Binding-site contacts:
Ligand atom C5 contacts residue THR45 of chain 1.C at 3.2 Å.
Ligand atom OP1 contacts residue ASN55 of chain 1.D at 3.4 Å (h-bond).
Ligand atom N6 contacts residue THR91 of chain 1.D at 3.4 Å (h-bond).
Ligand atom O3' contacts residue ARG49 of chain 1.D at 3.0 Å (salt-bridge).
Ligand atom OP2 contacts residue LYS89 of chain 1.D at 3.4 Å (salt-bridge).
Ligand atom C2 contacts residue SER47 of chain 1.C at 3.2 Å.
Ligand atom OP2 contacts residue ASN55 of chain 1.D at 3.5 Å (h-bond).
Ligand atom C6 contacts residue TYR85 of chain 1.C at 3.7 Å (hydrophobic).
Ligand atom OP2 contacts residue SER51 of chain 1.D at 3.5 Å (h-bond).
Ligand atom N7 contacts residue THR45 of chain 1.C at 2.5 Å (h-bond).
Ligand atom OP1 contacts residue SER52 of chain 1.D at 2.9 Å (h-bond).
Ligand atom OP2 contacts residue LYS57 of chain 1.D at 2.6 Å (salt-bridge).
Ligand atom O2' contacts residue GLU63 of chain 1.C at 3.6 Å.
Ligand atom OP2 contacts residue TYR85 of chain 1.C at 2.9 Å (h-bond).
Ligand atom N1 contacts residue THR59 of chain 1.C at 3.5 Å.
Ligand atom O5' contacts residue LYS57 of chain 1.D at 3.1 Å (salt-bridge).
Ligand atom OP1 contacts residue LYS57 of chain 1.D at 2.8 Å.
Ligand atom C6 contacts residue THR45 of chain 1.C at 3.5 Å.
Ligand atom OP2 contacts residue LYS43 of chain 1.C at 3.0 Å (salt-bridge).
Ligand atom C5' contacts residue TYR85 of chain 1.C at 3.7 Å (hydrophobic).
Ligand atom N6 contacts residue THR59 of chain 1.C at 2.9 Å (h-bond).
Ligand atom OP1 contacts residue ARG49 of chain 1.D at 2.5 Å (salt-bridge).
Ligand atom O5' contacts residue ARG49 of chain 1.D at 3.6 Å (salt-bridge).
Ligand atom N7 contacts residue TYR85 of chain 1.C at 3.6 Å.
Ligand atom N6 contacts residue THR45 of chain 1.C at 2.9 Å (h-bond).
Ligand atom P contacts residue LYS57 of chain 1.D at 3.2 Å.
Ligand atom P contacts residue LYS89 of chain 1.D at 3.4 Å.
Ligand atom P contacts residue ARG49 of chain 1.D at 3.2 Å.
Ligand atom OP1 contacts residue SER51 of chain 1.D at 2.8 Å (h-bond).
Ligand atom OP2 contacts residue LYS57 of chain 1.D at 3.2 Å (salt-bridge).
Ligand atom N1 contacts residue SER47 of chain 1.C at 2.8 Å (h-bond).
Ligand atom O3' contacts residue SER51 of chain 1.D at 3.4 Å.
Ligand atom C5' contacts residue ARG49 of chain 1.D at 3.1 Å.
Ligand atom OP1 contacts residue LYS89 of chain 1.D at 3.3 Å (salt-bridge).
Ligand atom C8 contacts residue TYR85 of chain 1.C at 3.7 Å (hydrophobic).
Ligand atom N7 contacts residue LYS61 of chain 1.C at 3.5 Å.
Ligand atom C8 contacts residue THR45 of chain 1.C at 3.6 Å.
Ligand atom OP2 contacts residue LYS89 of chain 1.D at 3.5 Å (salt-bridge).
Ligand atom P contacts residue SER51 of chain 1.D at 3.4 Å.
Ligand atom C5 contacts residue TYR85 of chain 1.C at 3.7 Å (hydrophobic).

A small-molecule ligand and the protein it binds are described below.
Small molecule (SMILES): Nc1ccn([C@@H]2O[C@H](CO[P](=O)(O)O[C@H]3[C@@H](O)[C@H](n4cnc5c(N)ncnc54)O[C@@H]3CO[P](=O)(O)O[C@H]3[C@@H](O)[C@H](n4cnc5c(=O)nc(N)[nH]c54)O[C@@H]3CO[P](=O)(O)O[C@H]3[C@@H](O)[C@H](n4cnc5c(N)ncnc54)O[C@@H]3CO[P](=O)(O)O[C@H]3[C@@H](O)[C@H](n4cnc5c(N)ncnc54)O[C@@H]3CO[P](=O)(O)O[C@H]3[C@@H](O)[C@H](n4ccc(=O)[nH]c4=O)O[C@@H]3CO[P](=O)(O)O[C@H]3[C@@H](O)[C@H](n4ccc(N)nc4=O)O[C@@H]3CO[P](=O)(O)O[C@H]3[C@@H](O)[C@H](n4ccc(=O)[nH]c4=O)O[C@@H]3CO[P](=O)(O)O[C@H]3[C@@H](O)[C@H](n4cnc5c(=O)nc(N)[nH]c54)O[C@@H]3COPO)[C@@H](O)[C@H]2O)c(=O)n1

Sequence of chain 1.C:
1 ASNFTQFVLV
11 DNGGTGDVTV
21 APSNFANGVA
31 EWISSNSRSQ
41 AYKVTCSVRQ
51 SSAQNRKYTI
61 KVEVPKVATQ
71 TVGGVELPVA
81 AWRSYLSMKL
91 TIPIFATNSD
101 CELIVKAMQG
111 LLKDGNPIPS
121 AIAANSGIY

Sequence of chain 1.D:
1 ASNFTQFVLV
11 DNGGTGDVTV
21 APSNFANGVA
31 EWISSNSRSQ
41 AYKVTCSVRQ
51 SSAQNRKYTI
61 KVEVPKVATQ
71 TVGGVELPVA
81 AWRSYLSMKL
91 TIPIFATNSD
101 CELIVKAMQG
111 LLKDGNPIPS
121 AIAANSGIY